This protein binds this small molecule.
Small molecule (SMILES): CC(=O)N[C@@H]1[C@@H](O)[C@H](O)[C@@H](CO)O[C@H]1O

Sequence of chain 1.B:
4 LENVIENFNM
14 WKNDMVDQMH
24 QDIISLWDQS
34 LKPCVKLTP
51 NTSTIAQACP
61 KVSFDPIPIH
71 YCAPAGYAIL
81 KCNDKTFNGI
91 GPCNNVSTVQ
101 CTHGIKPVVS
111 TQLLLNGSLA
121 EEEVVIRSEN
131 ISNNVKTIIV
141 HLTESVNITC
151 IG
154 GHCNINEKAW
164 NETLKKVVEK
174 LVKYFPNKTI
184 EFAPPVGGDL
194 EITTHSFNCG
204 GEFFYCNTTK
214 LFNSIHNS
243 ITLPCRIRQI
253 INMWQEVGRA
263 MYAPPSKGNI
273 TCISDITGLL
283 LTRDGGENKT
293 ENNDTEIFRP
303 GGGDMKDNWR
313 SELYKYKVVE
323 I

Binding-site contacts:
Ligand atom N2 contacts residue LYS213 of chain 1.B at 4.4 Å.
Ligand atom O5 contacts residue THR212 of chain 1.B at 3.2 Å (h-bond).
Ligand atom O7 contacts residue LYS213 of chain 1.B at 2.9 Å.
Ligand atom C2 contacts residue THR212 of chain 1.B at 4.0 Å.
Ligand atom C8 contacts residue LYS213 of chain 1.B at 3.2 Å.
Ligand atom C2 contacts residue ASN210 of chain 1.B at 2.7 Å.
Ligand atom C1 contacts residue LYS213 of chain 1.B at 4.5 Å.
Ligand atom C1 contacts residue ASN210 of chain 1.B at 1.5 Å.
Ligand atom C6 contacts residue ASN210 of chain 1.B at 4.1 Å.
Ligand atom C1 contacts residue THR212 of chain 1.B at 3.6 Å.
Ligand atom C7 contacts residue ASN210 of chain 1.B at 3.3 Å.
Ligand atom C5 contacts residue ASN210 of chain 1.B at 3.8 Å.
Ligand atom O7 contacts residue ASN210 of chain 1.B at 3.8 Å.
Ligand atom C3 contacts residue ASN210 of chain 1.B at 4.1 Å.
Ligand atom C7 contacts residue LYS213 of chain 1.B at 3.4 Å.
Ligand atom O6 contacts residue PRO188 of chain 1.B at 3.9 Å.
Ligand atom O5 contacts residue ASN210 of chain 1.B at 2.4 Å (h-bond).
Ligand atom C4 contacts residue ASN210 of chain 1.B at 4.5 Å.
Ligand atom N2 contacts residue ASN210 of chain 1.B at 3.2 Å (h-bond).
Ligand atom O6 contacts residue THR212 of chain 1.B at 4.4 Å.
Ligand atom C6 contacts residue THR212 of chain 1.B at 3.4 Å.
Ligand atom C5 contacts residue THR212 of chain 1.B at 4.1 Å.
Ligand atom C8 contacts residue ASN210 of chain 1.B at 3.6 Å.